Sequence of chain 1.N:
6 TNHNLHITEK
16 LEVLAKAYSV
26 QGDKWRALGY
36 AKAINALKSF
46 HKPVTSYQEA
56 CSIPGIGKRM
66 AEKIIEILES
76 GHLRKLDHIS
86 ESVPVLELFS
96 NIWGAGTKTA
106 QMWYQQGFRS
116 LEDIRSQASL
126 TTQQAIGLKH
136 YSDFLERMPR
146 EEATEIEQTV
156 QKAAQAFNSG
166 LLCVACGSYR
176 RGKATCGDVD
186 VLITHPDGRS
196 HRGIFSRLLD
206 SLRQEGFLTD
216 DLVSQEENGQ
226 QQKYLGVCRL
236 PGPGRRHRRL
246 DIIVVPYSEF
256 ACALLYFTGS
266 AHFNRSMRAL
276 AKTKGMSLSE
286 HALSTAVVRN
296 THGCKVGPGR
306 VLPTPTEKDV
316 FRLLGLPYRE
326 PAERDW

Binding-site contacts:
Ligand atom OP2 contacts residue ALA100 of chain 1.N at 4.0 Å.
Ligand atom OP1 contacts residue GLY99 of chain 1.N at 2.8 Å (h-bond).
Ligand atom OP1 contacts residue GLY101 of chain 1.N at 2.8 Å (h-bond).
Ligand atom O3' contacts residue TRP98 of chain 1.N at 4.1 Å.
Ligand atom O3' contacts residue ALA100 of chain 1.N at 4.0 Å.
Ligand atom OP2 contacts residue LYS103 of chain 1.N at 4.3 Å.
Ligand atom OP1 contacts residue LYS103 of chain 1.N at 4.0 Å.
Ligand atom P contacts residue ALA100 of chain 1.N at 4.1 Å.
Ligand atom C4' contacts residue GLY101 of chain 1.N at 4.2 Å.
Ligand atom O5' contacts residue GLY101 of chain 1.N at 3.4 Å (h-bond).
Ligand atom C3' contacts residue LYS103 of chain 1.N at 3.8 Å.
Ligand atom OP1 contacts residue ILE97 of chain 1.N at 3.9 Å.
Ligand atom OP1 contacts residue THR102 of chain 1.N at 4.0 Å.
Ligand atom OP1 contacts residue NA1 of chain 1.W at 2.6 Å (h-bond).
Ligand atom C3' contacts residue GLY101 of chain 1.N at 3.9 Å.
Ligand atom O3' contacts residue THR104 of chain 1.N at 4.1 Å.
Ligand atom OP2 contacts residue THR102 of chain 1.N at 3.8 Å.
Ligand atom O5' contacts residue LYS103 of chain 1.N at 4.0 Å.
Ligand atom OP1 contacts residue TRP98 of chain 1.N at 3.9 Å.
Ligand atom OP1 contacts residue LYS103 of chain 1.N at 3.6 Å.
Ligand atom C5' contacts residue TRP98 of chain 1.N at 3.9 Å (hydrophobic).
Ligand atom O3' contacts residue LYS103 of chain 1.N at 3.8 Å.
Ligand atom C5' contacts residue GLY101 of chain 1.N at 3.5 Å.
Ligand atom OP2 contacts residue NA1 of chain 1.W at 3.9 Å.
Ligand atom C5' contacts residue GLY99 of chain 1.N at 3.6 Å.
Ligand atom OP1 contacts residue ALA100 of chain 1.N at 4.0 Å.
Ligand atom C3' contacts residue GLY99 of chain 1.N at 4.2 Å.
Ligand atom OP1 contacts residue ALA100 of chain 1.N at 3.3 Å (h-bond).
Ligand atom P contacts residue GLY101 of chain 1.N at 3.6 Å.
Ligand atom P contacts residue LYS103 of chain 1.N at 3.7 Å.
Ligand atom O3' contacts residue GLY99 of chain 1.N at 3.6 Å.
Ligand atom OP1 contacts residue THR104 of chain 1.N at 2.9 Å (h-bond).
Ligand atom OP2 contacts residue GLY101 of chain 1.N at 3.9 Å.
Ligand atom P contacts residue GLY99 of chain 1.N at 4.0 Å.
Ligand atom C4' contacts residue GLY99 of chain 1.N at 3.5 Å.
Ligand atom OP2 contacts residue GLY101 of chain 1.N at 3.9 Å.
Ligand atom OP2 contacts residue LYS103 of chain 1.N at 3.3 Å.
Ligand atom C4' contacts residue TRP98 of chain 1.N at 3.6 Å (hydrophobic).
Ligand atom P contacts residue NA1 of chain 1.W at 3.7 Å.
Ligand atom P contacts residue THR104 of chain 1.N at 4.1 Å.

This small molecule binds to this protein.
Small molecule (SMILES): Cc1cn([C@H]2C[C@H](O[P](=O)(O)OC[C@H]3O[C@@H](n4cnc5c(=O)nc(N)[nH]c54)C[C@@H]3O[P](=O)(O)OC[C@H]3O[C@@H](n4ccc(N)nc4=O)C[C@@H]3O[P](=O)(O)OC[C@H]3O[C@@H](n4cnc5c(=O)nc(N)[nH]c54)C[C@@H]3O)[C@@H](CO[P](=O)(O)O[C@H]3C[C@H](n4cnc5c(=O)nc(N)[nH]c54)O[C@@H]3CO)O2)c(=O)[nH]c1=O